Sequence of chain 1.C:
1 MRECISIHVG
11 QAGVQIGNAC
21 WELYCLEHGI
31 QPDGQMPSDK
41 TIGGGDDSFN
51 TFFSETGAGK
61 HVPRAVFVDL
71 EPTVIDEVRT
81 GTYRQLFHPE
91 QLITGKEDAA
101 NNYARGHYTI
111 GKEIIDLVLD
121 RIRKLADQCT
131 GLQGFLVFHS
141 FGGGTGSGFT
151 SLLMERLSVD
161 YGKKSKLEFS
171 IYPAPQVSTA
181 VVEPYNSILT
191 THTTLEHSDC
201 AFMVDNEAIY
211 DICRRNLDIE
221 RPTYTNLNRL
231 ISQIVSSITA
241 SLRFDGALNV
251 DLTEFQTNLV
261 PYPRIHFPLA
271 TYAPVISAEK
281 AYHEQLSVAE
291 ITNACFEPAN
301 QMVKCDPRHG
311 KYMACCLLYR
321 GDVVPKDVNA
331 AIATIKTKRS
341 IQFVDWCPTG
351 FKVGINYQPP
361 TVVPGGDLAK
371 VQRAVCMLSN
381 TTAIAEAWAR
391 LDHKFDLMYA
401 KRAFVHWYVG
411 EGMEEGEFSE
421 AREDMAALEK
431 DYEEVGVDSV

Sequence of chain 1.B:
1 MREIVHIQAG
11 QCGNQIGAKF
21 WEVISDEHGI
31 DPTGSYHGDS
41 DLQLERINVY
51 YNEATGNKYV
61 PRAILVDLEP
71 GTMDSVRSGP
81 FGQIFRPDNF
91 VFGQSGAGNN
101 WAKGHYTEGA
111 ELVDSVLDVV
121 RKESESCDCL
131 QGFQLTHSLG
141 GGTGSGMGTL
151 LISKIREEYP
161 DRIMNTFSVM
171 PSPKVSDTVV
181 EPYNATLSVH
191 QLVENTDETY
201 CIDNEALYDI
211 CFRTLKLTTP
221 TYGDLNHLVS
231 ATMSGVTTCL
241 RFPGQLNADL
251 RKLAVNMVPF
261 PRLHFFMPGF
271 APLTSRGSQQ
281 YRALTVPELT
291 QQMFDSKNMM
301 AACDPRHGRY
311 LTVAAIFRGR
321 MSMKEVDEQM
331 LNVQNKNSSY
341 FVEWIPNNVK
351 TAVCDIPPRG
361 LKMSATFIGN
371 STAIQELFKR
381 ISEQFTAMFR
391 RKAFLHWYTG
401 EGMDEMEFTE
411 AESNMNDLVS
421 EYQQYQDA

A small-molecule ligand and the protein it binds are described below.
Small molecule (SMILES): CC[C@H](C)[C@@H]([C@@H](CC(=O)N1CCC[C@H]1[C@H](OC)[C@@H](C)C(=O)N[C@H](CC(=O)O)Cc1ccccc1)OC)N(C)C(=O)[C@@H](NC(=O)[C@H](C(C)C)[N@H+](C)CC[C@H](C)CC(C)(C)C)C(C)C

Binding-site contacts:
Ligand atom O contacts residue ASN329 of chain 1.C at 3.3 Å (h-bond).
Ligand atom CG1 contacts residue PRO325 of chain 1.C at 3.5 Å (hydrophobic).
Ligand atom C4 contacts residue ALA247 of chain 1.C at 3.4 Å (hydrophobic).
Ligand atom C28 contacts residue PRO325 of chain 1.C at 3.5 Å (hydrophobic).
Ligand atom O contacts residue THR221 of chain 1.B at 3.6 Å (h-bond).
Ligand atom C49 contacts residue ILE332 of chain 1.C at 3.2 Å (hydrophobic).
Ligand atom CD2 contacts residue GLN15 of chain 1.B at 3.4 Å.
Ligand atom CE1 contacts residue TYR222 of chain 1.B at 3.4 Å (hydrophobic).
Ligand atom C23 contacts residue VAL175 of chain 1.B at 3.4 Å (hydrophobic).
Ligand atom C contacts residue TYR222 of chain 1.B at 3.4 Å (hydrophobic).
Ligand atom O contacts residue TYR222 of chain 1.B at 2.7 Å (h-bond).
Ligand atom O contacts residue THR221 of chain 1.B at 3.1 Å.
Ligand atom CG contacts residue GLN15 of chain 1.B at 3.3 Å.
Ligand atom CH contacts residue TYR222 of chain 1.B at 3.6 Å (hydrophobic).
Ligand atom C28 contacts residue THR219 of chain 1.B at 3.7 Å.
Ligand atom C47 contacts residue ASN329 of chain 1.C at 3.4 Å.
Ligand atom N contacts residue PHE351 of chain 1.C at 3.6 Å.
Ligand atom CG1 contacts residue LYS174 of chain 1.B at 3.5 Å.
Ligand atom O contacts residue ASP177 of chain 1.B at 3.2 Å (salt-bridge).
Ligand atom C42 contacts residue ASP177 of chain 1.B at 3.3 Å.
Ligand atom N contacts residue ASP177 of chain 1.B at 2.8 Å (salt-bridge).
Ligand atom CE1 contacts residue GDP1 of chain 1.K at 3.1 Å.
Ligand atom C contacts residue ASN329 of chain 1.C at 3.7 Å.
Ligand atom O contacts residue GLY223 of chain 1.B at 3.1 Å (h-bond).
Ligand atom CA contacts residue ASP177 of chain 1.B at 3.6 Å.
Ligand atom CA contacts residue ASN329 of chain 1.C at 3.5 Å.
Ligand atom N contacts residue TYR222 of chain 1.B at 3.6 Å.
Ligand atom C contacts residue ARG276 of chain 1.B at 3.7 Å.
Ligand atom CE2 contacts residue GLN15 of chain 1.B at 3.7 Å.
Ligand atom C54 contacts residue ASP177 of chain 1.B at 3.2 Å.
Ligand atom C54 contacts residue PHE351 of chain 1.C at 3.0 Å (hydrophobic).
Ligand atom C54 contacts residue VAL353 of chain 1.C at 3.4 Å (hydrophobic).
Ligand atom CG1 contacts residue ASP177 of chain 1.B at 3.4 Å.
Ligand atom N contacts residue ASN329 of chain 1.C at 2.9 Å (h-bond).
Ligand atom CD1 contacts residue GLN15 of chain 1.B at 3.4 Å.
Ligand atom CD1 contacts residue TYR222 of chain 1.B at 3.7 Å (hydrophobic).
Ligand atom C22 contacts residue PRO220 of chain 1.B at 3.7 Å (hydrophobic).
Ligand atom OXT contacts residue ARG276 of chain 1.B at 2.8 Å (salt-bridge).
Ligand atom C22 contacts residue TYR222 of chain 1.B at 3.7 Å (hydrophobic).
Ligand atom OXT contacts residue GLY223 of chain 1.B at 3.4 Å.